A protein and the small-molecule ligand that binds it are described below.
Small molecule (SMILES): O=C1NC(=O)[C@@]2(CCc3ccccc32)N1

Sequence of chain 1.B:
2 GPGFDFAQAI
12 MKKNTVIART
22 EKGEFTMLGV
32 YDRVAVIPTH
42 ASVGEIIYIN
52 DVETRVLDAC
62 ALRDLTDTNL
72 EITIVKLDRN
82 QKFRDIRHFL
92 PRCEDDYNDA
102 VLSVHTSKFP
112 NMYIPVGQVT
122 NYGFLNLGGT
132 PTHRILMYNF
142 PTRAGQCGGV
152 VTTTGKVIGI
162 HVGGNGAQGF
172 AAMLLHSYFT

Binding-site contacts:
Ligand atom N contacts residue GLU22 of chain 1.B at 3.6 Å.
Ligand atom O contacts residue TYR49 of chain 1.B at 3.9 Å.
Ligand atom O contacts residue ARG20 of chain 1.B at 4.0 Å.
Ligand atom C6 contacts residue GLU46 of chain 1.B at 3.7 Å.
Ligand atom C contacts residue TYR49 of chain 1.B at 4.4 Å (hydrophobic).
Ligand atom C7 contacts residue GLU46 of chain 1.B at 3.0 Å.
Ligand atom C7 contacts residue ILE47 of chain 1.B at 4.1 Å (hydrophobic).
Ligand atom C9 contacts residue GLU46 of chain 1.B at 4.4 Å.
Ligand atom C8 contacts residue GLU46 of chain 1.B at 3.3 Å.
Ligand atom C5 contacts residue ILE47 of chain 1.B at 3.5 Å (hydrophobic).
Ligand atom C4 contacts residue ILE47 of chain 1.B at 3.2 Å (hydrophobic).
Ligand atom C10 contacts residue ILE47 of chain 1.B at 4.0 Å (hydrophobic).
Ligand atom C7 contacts residue GLY45 of chain 1.B at 3.9 Å.
Ligand atom N contacts residue THR21 of chain 1.B at 4.4 Å.
Ligand atom C6 contacts residue ILE47 of chain 1.B at 3.7 Å (hydrophobic).
Ligand atom O contacts residue THR21 of chain 1.B at 3.4 Å.
Ligand atom C8 contacts residue GLY45 of chain 1.B at 3.3 Å.
Ligand atom O1 contacts residue GLU22 of chain 1.B at 4.2 Å.
Ligand atom O contacts residue GLU22 of chain 1.B at 3.5 Å (salt-bridge).
Ligand atom C1 contacts residue GLU22 of chain 1.B at 4.2 Å.
Ligand atom C contacts residue THR21 of chain 1.B at 4.1 Å.
Ligand atom C9 contacts residue GLY45 of chain 1.B at 4.1 Å.
Ligand atom C2 contacts residue ILE47 of chain 1.B at 4.2 Å (hydrophobic).
Ligand atom N1 contacts residue ILE47 of chain 1.B at 3.8 Å.
Ligand atom C3 contacts residue ILE47 of chain 1.B at 3.8 Å (hydrophobic).
Ligand atom C contacts residue GLU22 of chain 1.B at 3.8 Å.